Sequence of chain 59.A:
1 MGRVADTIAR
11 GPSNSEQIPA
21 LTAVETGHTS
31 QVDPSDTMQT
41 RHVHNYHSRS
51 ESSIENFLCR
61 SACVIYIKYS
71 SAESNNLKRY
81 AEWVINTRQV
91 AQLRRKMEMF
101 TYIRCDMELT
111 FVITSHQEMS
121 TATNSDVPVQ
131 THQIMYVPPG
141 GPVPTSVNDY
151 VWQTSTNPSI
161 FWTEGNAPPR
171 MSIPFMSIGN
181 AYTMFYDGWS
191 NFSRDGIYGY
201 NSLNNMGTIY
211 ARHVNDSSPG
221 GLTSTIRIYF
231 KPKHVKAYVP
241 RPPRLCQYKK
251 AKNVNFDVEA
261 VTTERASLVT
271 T

Binding-site contacts:
Ligand atom O1 contacts residue GLN233 of chain 55.C at 3.5 Å (h-bond).
Ligand atom O4 contacts residue ARG227 of chain 55.A at 3.3 Å (salt-bridge).
Ligand atom S1 contacts residue GLN233 of chain 55.C at 3.7 Å.
Ligand atom C16 contacts residue PHE236 of chain 55.C at 3.7 Å (hydrophobic).
Ligand atom C10 contacts residue ASN148 of chain 59.A at 3.7 Å.
Ligand atom O1 contacts residue TYR150 of chain 59.A at 3.0 Å (h-bond).
Ligand atom C6 contacts residue GLN153 of chain 59.A at 3.2 Å.
Ligand atom C3 contacts residue ASN148 of chain 59.A at 3.5 Å.
Ligand atom C5 contacts residue GLN153 of chain 59.A at 3.2 Å.
Ligand atom C20 contacts residue ARG212 of chain 59.A at 3.4 Å.
Ligand atom C8 contacts residue ASP234 of chain 55.C at 3.3 Å.
Ligand atom C8 contacts residue ASN148 of chain 59.A at 3.3 Å.
Ligand atom C15 contacts residue TYR66 of chain 55.A at 3.4 Å (hydrophobic).
Ligand atom O1 contacts residue ASP149 of chain 59.A at 3.6 Å.
Ligand atom N1 contacts residue GLN153 of chain 59.A at 2.7 Å (h-bond).
Ligand atom C9 contacts residue ASN148 of chain 59.A at 3.7 Å.
Ligand atom O5 contacts residue ARG227 of chain 55.A at 3.5 Å (salt-bridge).
Ligand atom O2 contacts residue PHE236 of chain 55.C at 3.4 Å (h-bond).
Ligand atom C20 contacts residue ARG227 of chain 55.A at 3.6 Å.
Ligand atom O5 contacts residue ARG212 of chain 59.A at 3.3 Å (salt-bridge).
Ligand atom O2 contacts residue GLN233 of chain 55.C at 3.0 Å.
Ligand atom C3 contacts residue ASP149 of chain 59.A at 3.5 Å.
Ligand atom C4 contacts residue ASN148 of chain 59.A at 3.3 Å.
Ligand atom C16 contacts residue THR235 of chain 55.C at 3.8 Å.
Ligand atom O5 contacts residue TRP152 of chain 59.A at 3.5 Å (h-bond).
Ligand atom C1 contacts residue GLN153 of chain 59.A at 3.4 Å.
Ligand atom C6 contacts residue PHE236 of chain 55.C at 3.5 Å (hydrophobic).
Ligand atom O4 contacts residue ARG212 of chain 59.A at 2.8 Å (salt-bridge).
Ligand atom O2 contacts residue ASP234 of chain 55.C at 3.7 Å.
Ligand atom O5 contacts residue TYR229 of chain 55.A at 3.8 Å.
Ligand atom C10 contacts residue ASP234 of chain 55.C at 3.8 Å.
Ligand atom C7 contacts residue THR235 of chain 55.C at 3.8 Å.
Ligand atom C14 contacts residue TYR66 of chain 55.A at 3.4 Å (hydrophobic).
Ligand atom C2 contacts residue TYR66 of chain 55.A at 3.8 Å (hydrophobic).
Ligand atom C4 contacts residue ASP149 of chain 59.A at 3.5 Å.
Ligand atom N1 contacts residue PHE236 of chain 55.C at 3.6 Å.
Ligand atom O2 contacts residue THR235 of chain 55.C at 3.0 Å.
Ligand atom C13 contacts residue TYR66 of chain 55.A at 3.4 Å (hydrophobic).
Ligand atom C9 contacts residue ASP234 of chain 55.C at 3.6 Å.
Ligand atom N1 contacts residue GLN233 of chain 55.C at 3.3 Å (h-bond).

Sequence of chain 55.A:
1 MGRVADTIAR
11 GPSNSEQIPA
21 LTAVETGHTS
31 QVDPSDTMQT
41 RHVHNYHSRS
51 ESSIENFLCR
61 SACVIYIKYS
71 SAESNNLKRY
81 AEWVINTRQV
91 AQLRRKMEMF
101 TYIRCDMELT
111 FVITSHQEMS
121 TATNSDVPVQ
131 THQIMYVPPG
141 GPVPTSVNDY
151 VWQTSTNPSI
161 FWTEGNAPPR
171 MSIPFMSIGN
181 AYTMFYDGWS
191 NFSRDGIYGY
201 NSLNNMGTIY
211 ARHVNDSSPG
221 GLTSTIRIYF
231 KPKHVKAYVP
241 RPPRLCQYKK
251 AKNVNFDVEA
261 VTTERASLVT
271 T

This small molecule binds to this protein.
Small molecule (SMILES): CCCOc1ccc2cc(S(=O)(=O)Nc3ccc(C(=O)O)cc3)ccc2c1

Sequence of chain 55.C:
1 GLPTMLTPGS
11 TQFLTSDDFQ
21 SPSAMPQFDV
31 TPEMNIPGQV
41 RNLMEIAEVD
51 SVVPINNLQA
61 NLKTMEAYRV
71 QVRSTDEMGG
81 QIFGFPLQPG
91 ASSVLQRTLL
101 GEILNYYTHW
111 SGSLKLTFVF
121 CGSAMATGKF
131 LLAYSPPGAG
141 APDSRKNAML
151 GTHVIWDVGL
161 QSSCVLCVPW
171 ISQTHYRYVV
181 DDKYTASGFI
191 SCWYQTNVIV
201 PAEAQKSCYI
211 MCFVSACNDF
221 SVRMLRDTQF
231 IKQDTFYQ